Sequence of chain 44.C:
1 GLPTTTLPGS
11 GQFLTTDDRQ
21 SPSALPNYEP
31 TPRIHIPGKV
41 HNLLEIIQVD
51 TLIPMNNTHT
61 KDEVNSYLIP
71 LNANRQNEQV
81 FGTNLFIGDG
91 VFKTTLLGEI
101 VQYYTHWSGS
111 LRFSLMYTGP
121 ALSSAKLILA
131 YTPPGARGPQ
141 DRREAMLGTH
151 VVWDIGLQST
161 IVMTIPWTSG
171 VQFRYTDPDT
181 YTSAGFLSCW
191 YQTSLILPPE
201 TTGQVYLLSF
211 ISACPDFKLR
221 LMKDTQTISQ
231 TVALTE

This protein binds this small molecule.
Small molecule (SMILES): Cc1cc(CCCCCCCOc2ccc(C3=N[C@@H](C)CO3)cc2)on1

Sequence of chain 44.A:
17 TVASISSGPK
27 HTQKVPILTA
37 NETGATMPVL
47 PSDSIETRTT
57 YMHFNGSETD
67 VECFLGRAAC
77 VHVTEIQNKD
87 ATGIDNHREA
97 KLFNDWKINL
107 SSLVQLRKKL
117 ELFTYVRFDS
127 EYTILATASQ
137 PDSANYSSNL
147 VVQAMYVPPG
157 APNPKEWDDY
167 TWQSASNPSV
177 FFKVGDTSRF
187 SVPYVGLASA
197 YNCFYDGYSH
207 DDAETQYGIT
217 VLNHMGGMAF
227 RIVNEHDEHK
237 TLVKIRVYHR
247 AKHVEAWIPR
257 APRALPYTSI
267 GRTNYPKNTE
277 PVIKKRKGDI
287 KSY

Binding-site contacts:
Ligand atom CM1 contacts residue SER107 of chain 44.A at 3.9 Å.
Ligand atom C5 contacts residue TYR152 of chain 44.A at 3.8 Å (hydrophobic).
Ligand atom C4A contacts residue ASN219 of chain 44.A at 3.5 Å.
Ligand atom C3B contacts residue MET221 of chain 44.A at 3.8 Å (hydrophobic).
Ligand atom C31 contacts residue PRO174 of chain 44.A at 3.4 Å (hydrophobic).
Ligand atom C5C contacts residue ILE104 of chain 44.A at 3.8 Å (hydrophobic).
Ligand atom C4 contacts residue MET224 of chain 44.A at 3.8 Å (hydrophobic).
Ligand atom C3 contacts residue PHE186 of chain 44.A at 3.8 Å (hydrophobic).
Ligand atom C6C contacts residue MET221 of chain 44.A at 3.7 Å (hydrophobic).
Ligand atom C31 contacts residue VAL176 of chain 44.A at 3.3 Å (hydrophobic).
Ligand atom C5C contacts residue TYR128 of chain 44.A at 3.5 Å (hydrophobic).
Ligand atom C31 contacts residue SER175 of chain 44.A at 3.6 Å.
Ligand atom N2 contacts residue PHE186 of chain 44.A at 3.7 Å.
Ligand atom C4C contacts residue TYR152 of chain 44.A at 3.8 Å (hydrophobic).
Ligand atom C2B contacts residue MET221 of chain 44.A at 3.5 Å (hydrophobic).
Ligand atom C31 contacts residue ALA150 of chain 44.A at 3.5 Å (hydrophobic).
Ligand atom C4 contacts residue PHE186 of chain 44.A at 3.6 Å (hydrophobic).
Ligand atom C3C contacts residue VAL188 of chain 44.A at 3.3 Å (hydrophobic).
Ligand atom C5B contacts residue LEU106 of chain 44.A at 3.5 Å (hydrophobic).
Ligand atom C1B contacts residue MET221 of chain 44.A at 3.8 Å (hydrophobic).
Ligand atom O1 contacts residue VAL188 of chain 44.A at 3.8 Å.
Ligand atom C4 contacts residue TYR152 of chain 44.A at 3.9 Å (hydrophobic).
Ligand atom C2C contacts residue VAL188 of chain 44.A at 3.2 Å (hydrophobic).
Ligand atom O1 contacts residue PHE186 of chain 44.A at 3.5 Å.
Ligand atom C3C contacts residue TYR128 of chain 44.A at 3.9 Å (hydrophobic).
Ligand atom N3A contacts residue ASN219 of chain 44.A at 3.0 Å (h-bond).
Ligand atom C5B contacts residue TYR197 of chain 44.A at 3.7 Å (hydrophobic).
Ligand atom C5 contacts residue PHE186 of chain 44.A at 3.5 Å (hydrophobic).
Ligand atom C6B contacts residue LEU106 of chain 44.A at 3.9 Å (hydrophobic).
Ligand atom O1 contacts residue ALA24 of chain 44.C at 3.6 Å.
Ligand atom C7C contacts residue TYR197 of chain 44.A at 3.8 Å (hydrophobic).
Ligand atom C4B contacts residue LEU106 of chain 44.A at 3.7 Å (hydrophobic).
Ligand atom C6B contacts residue TYR197 of chain 44.A at 3.6 Å (hydrophobic).
Ligand atom C3 contacts residue PRO174 of chain 44.A at 3.8 Å (hydrophobic).
Ligand atom O1B contacts residue MET221 of chain 44.A at 3.4 Å.
Ligand atom O1 contacts residue TYR152 of chain 44.A at 3.9 Å.
Ligand atom C6C contacts residue VAL191 of chain 44.A at 3.2 Å (hydrophobic).
Ligand atom C7C contacts residue TYR128 of chain 44.A at 3.6 Å (hydrophobic).
Ligand atom O1B contacts residue TYR128 of chain 44.A at 3.9 Å.
Ligand atom N2 contacts residue ALA24 of chain 44.C at 3.4 Å.